Binding-site contacts:
Ligand atom N2 contacts residue ASN61 of chain 1.A at 2.9 Å (h-bond).
Ligand atom C7 contacts residue ASN61 of chain 1.A at 3.4 Å.
Ligand atom C3 contacts residue ASN61 of chain 1.A at 3.8 Å.
Ligand atom C5 contacts residue ASN61 of chain 1.A at 3.6 Å.
Ligand atom C1 contacts residue ASN61 of chain 1.A at 1.4 Å.
Ligand atom O5 contacts residue ASN61 of chain 1.A at 2.3 Å (h-bond).
Ligand atom C4 contacts residue ASN61 of chain 1.A at 4.2 Å.
Ligand atom O7 contacts residue ASN61 of chain 1.A at 3.5 Å (h-bond).
Ligand atom C8 contacts residue PHE59 of chain 1.A at 4.5 Å (hydrophobic).
Ligand atom C2 contacts residue ASN61 of chain 1.A at 2.5 Å.

This protein binds this small molecule.
Small molecule (SMILES): CC(=O)N[C@@H]1[C@@H](O)[C@H](O)[C@@H](CO)O[C@H]1O

Sequence of chain 1.A:
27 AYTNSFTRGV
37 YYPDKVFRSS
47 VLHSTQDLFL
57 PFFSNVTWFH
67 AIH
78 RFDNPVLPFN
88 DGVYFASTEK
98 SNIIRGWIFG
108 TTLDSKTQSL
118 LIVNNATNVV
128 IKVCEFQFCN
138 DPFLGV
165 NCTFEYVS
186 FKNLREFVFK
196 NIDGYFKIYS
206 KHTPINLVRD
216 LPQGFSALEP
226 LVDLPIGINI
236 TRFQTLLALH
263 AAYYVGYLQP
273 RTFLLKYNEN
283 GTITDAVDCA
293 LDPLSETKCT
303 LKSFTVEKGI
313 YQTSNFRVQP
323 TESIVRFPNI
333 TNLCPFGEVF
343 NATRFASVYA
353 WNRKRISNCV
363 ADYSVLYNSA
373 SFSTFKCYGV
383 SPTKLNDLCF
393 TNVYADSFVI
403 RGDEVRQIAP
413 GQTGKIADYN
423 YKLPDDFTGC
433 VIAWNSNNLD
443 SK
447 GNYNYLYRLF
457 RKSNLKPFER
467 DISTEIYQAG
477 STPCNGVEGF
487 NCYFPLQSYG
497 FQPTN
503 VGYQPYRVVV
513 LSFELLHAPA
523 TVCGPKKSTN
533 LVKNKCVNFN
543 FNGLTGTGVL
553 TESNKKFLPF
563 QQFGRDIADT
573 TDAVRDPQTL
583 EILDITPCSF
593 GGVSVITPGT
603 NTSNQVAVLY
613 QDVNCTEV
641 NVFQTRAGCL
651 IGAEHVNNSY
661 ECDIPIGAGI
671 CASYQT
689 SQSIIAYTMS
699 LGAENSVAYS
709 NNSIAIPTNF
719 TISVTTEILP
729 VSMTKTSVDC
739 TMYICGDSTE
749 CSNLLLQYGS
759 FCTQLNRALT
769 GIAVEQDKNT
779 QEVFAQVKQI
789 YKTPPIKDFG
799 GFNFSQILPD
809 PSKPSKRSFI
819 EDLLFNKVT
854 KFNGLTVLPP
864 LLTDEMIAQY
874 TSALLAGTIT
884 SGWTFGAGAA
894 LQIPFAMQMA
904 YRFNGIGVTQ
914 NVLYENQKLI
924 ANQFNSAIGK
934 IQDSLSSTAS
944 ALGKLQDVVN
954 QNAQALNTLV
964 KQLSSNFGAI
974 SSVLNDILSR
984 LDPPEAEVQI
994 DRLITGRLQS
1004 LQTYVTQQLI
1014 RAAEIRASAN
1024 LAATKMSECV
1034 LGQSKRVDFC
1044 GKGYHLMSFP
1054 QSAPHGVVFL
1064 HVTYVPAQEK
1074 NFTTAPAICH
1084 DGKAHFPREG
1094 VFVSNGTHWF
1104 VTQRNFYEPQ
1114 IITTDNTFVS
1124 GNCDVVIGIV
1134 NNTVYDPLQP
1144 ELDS